Sequence of chain 1.A:
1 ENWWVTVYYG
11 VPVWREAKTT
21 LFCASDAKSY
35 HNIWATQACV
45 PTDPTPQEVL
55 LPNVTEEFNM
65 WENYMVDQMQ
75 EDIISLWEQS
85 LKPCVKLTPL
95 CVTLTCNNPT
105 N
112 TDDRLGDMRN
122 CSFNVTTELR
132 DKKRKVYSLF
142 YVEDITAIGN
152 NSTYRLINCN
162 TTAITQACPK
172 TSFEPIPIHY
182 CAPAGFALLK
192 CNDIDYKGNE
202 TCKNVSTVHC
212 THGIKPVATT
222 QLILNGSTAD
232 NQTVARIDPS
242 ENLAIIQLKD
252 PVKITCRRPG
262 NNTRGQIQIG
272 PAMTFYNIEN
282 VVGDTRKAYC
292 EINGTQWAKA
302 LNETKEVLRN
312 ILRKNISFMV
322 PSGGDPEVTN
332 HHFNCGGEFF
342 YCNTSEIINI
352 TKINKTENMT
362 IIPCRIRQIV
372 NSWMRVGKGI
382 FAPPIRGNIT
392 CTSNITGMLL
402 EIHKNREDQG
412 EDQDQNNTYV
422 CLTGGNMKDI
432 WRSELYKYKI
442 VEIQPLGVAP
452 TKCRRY

The small molecule below binds the protein below.
Small molecule (SMILES): CC(=O)N[C@H]1[C@H](O[C@H]2[C@H](O)[C@@H](NC(C)=O)CO[C@@H]2CO)O[C@H](CO)[C@@H](O)[C@@H]1O

Binding-site contacts:
Ligand atom C3 contacts residue ASN344 of chain 1.A at 3.8 Å.
Ligand atom C2 contacts residue ASN344 of chain 1.A at 2.5 Å.
Ligand atom O6 contacts residue ASN344 of chain 1.A at 4.4 Å.
Ligand atom N2 contacts residue ASN344 of chain 1.A at 2.9 Å (h-bond).
Ligand atom C8 contacts residue ASN331 of chain 1.A at 4.2 Å.
Ligand atom C1 contacts residue ASN344 of chain 1.A at 1.4 Å.
Ligand atom C8 contacts residue ASN344 of chain 1.A at 4.4 Å.
Ligand atom O5 contacts residue ASN344 of chain 1.A at 2.3 Å (h-bond).
Ligand atom O7 contacts residue ASN344 of chain 1.A at 3.3 Å (h-bond).
Ligand atom C4 contacts residue ASN344 of chain 1.A at 4.2 Å.
Ligand atom C7 contacts residue ASN344 of chain 1.A at 3.5 Å.
Ligand atom O5 contacts residue SER346 of chain 1.A at 3.6 Å.
Ligand atom C5 contacts residue ASN344 of chain 1.A at 3.6 Å.
Ligand atom C5 contacts residue SER346 of chain 1.A at 3.8 Å.
Ligand atom C1 contacts residue SER346 of chain 1.A at 3.4 Å.
Ligand atom O7 contacts residue SER346 of chain 1.A at 3.9 Å.
Ligand atom C8 contacts residue NAG1 of chain 1.P at 3.9 Å.